The protein below binds the small molecule below.
Small molecule (SMILES): CC(=O)N[C@@H]1[C@@H](O)[C@H](O)[C@@H](CO)O[C@H]1O

Sequence of chain 1.B:
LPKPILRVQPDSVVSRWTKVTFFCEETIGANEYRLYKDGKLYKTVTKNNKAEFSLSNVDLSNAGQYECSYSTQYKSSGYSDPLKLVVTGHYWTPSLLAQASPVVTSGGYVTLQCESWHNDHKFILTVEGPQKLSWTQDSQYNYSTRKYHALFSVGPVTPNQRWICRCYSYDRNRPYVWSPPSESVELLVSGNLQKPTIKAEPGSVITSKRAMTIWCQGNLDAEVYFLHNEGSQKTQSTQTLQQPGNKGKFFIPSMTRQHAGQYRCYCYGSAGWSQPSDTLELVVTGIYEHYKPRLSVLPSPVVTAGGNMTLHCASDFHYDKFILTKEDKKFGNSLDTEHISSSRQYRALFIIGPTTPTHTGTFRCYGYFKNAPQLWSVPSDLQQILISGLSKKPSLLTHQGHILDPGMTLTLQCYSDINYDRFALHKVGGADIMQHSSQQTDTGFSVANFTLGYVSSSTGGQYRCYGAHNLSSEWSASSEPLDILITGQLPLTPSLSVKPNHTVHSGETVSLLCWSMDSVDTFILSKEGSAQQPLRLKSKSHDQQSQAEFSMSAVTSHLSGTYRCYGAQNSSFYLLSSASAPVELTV

Binding-site contacts:
Ligand atom C4 contacts residue ASN509 of chain 1.B at 4.0 Å.
Ligand atom C6 contacts residue THR511 of chain 1.B at 4.2 Å.
Ligand atom C1 contacts residue ASN509 of chain 1.B at 1.4 Å.
Ligand atom C5 contacts residue ASN509 of chain 1.B at 3.6 Å.
Ligand atom C2 contacts residue ASN509 of chain 1.B at 2.4 Å.
Ligand atom O5 contacts residue THR511 of chain 1.B at 3.7 Å.
Ligand atom O5 contacts residue ASN509 of chain 1.B at 2.2 Å (h-bond).
Ligand atom O6 contacts residue THR511 of chain 1.B at 2.9 Å (h-bond).
Ligand atom O6 contacts residue ASN509 of chain 1.B at 4.4 Å.
Ligand atom C7 contacts residue ASN509 of chain 1.B at 3.3 Å.
Ligand atom O7 contacts residue ASN509 of chain 1.B at 3.0 Å (h-bond).
Ligand atom C3 contacts residue ASN509 of chain 1.B at 3.7 Å.
Ligand atom N2 contacts residue ASN509 of chain 1.B at 3.0 Å (h-bond).